Sequence of chain 1.C:
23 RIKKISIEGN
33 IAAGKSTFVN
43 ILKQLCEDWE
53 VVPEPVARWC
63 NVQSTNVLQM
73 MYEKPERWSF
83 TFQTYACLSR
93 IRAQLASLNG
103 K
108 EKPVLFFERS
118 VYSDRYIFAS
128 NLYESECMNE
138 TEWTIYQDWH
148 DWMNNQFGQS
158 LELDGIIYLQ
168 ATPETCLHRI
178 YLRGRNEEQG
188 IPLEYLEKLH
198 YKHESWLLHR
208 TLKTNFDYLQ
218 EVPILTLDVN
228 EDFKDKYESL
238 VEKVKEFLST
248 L

This protein binds this small molecule.
Small molecule (SMILES): Nc1ccn([C@H]2C[C@H](O)[C@@H](CO)O2)c(=O)n1

Binding-site contacts:
Ligand atom C2' contacts residue ILE33 of chain 1.C at 3.6 Å (hydrophobic).
Ligand atom C3' contacts residue TYR74 of chain 1.C at 3.6 Å (hydrophobic).
Ligand atom C4' contacts residue GLU185 of chain 1.C at 3.6 Å.
Ligand atom N4 contacts residue PHE125 of chain 1.C at 4.0 Å.
Ligand atom C2 contacts residue PHE125 of chain 1.C at 3.5 Å (hydrophobic).
Ligand atom O2 contacts residue GLN85 of chain 1.C at 3.4 Å (h-bond).
Ligand atom O5' contacts residue ARG116 of chain 1.C at 3.0 Å (salt-bridge).
Ligand atom C6 contacts residue TRP61 of chain 1.C at 3.8 Å (hydrophobic).
Ligand atom C2 contacts residue PHE84 of chain 1.C at 3.6 Å (hydrophobic).
Ligand atom C5' contacts residue GLU185 of chain 1.C at 3.9 Å.
Ligand atom O4' contacts residue TRP61 of chain 1.C at 3.7 Å.
Ligand atom C5 contacts residue GLU56 of chain 1.C at 3.8 Å.
Ligand atom N3 contacts residue PHE125 of chain 1.C at 3.4 Å.
Ligand atom C6 contacts residue GLU56 of chain 1.C at 3.8 Å.
Ligand atom O4' contacts residue LEU70 of chain 1.C at 3.8 Å.
Ligand atom O2 contacts residue PHE125 of chain 1.C at 3.5 Å.
Ligand atom C5 contacts residue ARG92 of chain 1.C at 3.8 Å.
Ligand atom N3 contacts residue PHE84 of chain 1.C at 3.7 Å.
Ligand atom O3' contacts residue TYR74 of chain 1.C at 2.3 Å (h-bond).
Ligand atom C5' contacts residue GLU56 of chain 1.C at 3.9 Å.
Ligand atom N4 contacts residue ASP121 of chain 1.C at 2.6 Å (salt-bridge).
Ligand atom C3' contacts residue GLU185 of chain 1.C at 3.5 Å.
Ligand atom N1 contacts residue PHE125 of chain 1.C at 4.0 Å.
Ligand atom N4 contacts residue GLN85 of chain 1.C at 3.1 Å (h-bond).
Ligand atom O3' contacts residue ILE33 of chain 1.C at 3.6 Å.
Ligand atom C2' contacts residue PHE125 of chain 1.C at 3.8 Å (hydrophobic).
Ligand atom C4 contacts residue PHE125 of chain 1.C at 3.7 Å (hydrophobic).
Ligand atom C5 contacts residue TRP61 of chain 1.C at 3.9 Å (hydrophobic).
Ligand atom O2 contacts residue PHE84 of chain 1.C at 3.4 Å.
Ligand atom C5 contacts residue ASP121 of chain 1.C at 3.9 Å.
Ligand atom O3' contacts residue GLU185 of chain 1.C at 3.1 Å (salt-bridge).
Ligand atom O5' contacts residue GLU56 of chain 1.C at 2.7 Å (salt-bridge).
Ligand atom N3 contacts residue GLN85 of chain 1.C at 3.0 Å (h-bond).
Ligand atom C4 contacts residue ASP121 of chain 1.C at 3.7 Å.
Ligand atom C2' contacts residue TYR74 of chain 1.C at 3.8 Å (hydrophobic).
Ligand atom C4 contacts residue GLN85 of chain 1.C at 3.7 Å.
Ligand atom O2 contacts residue MET73 of chain 1.C at 3.7 Å.
Ligand atom C6 contacts residue ARG116 of chain 1.C at 3.8 Å.
Ligand atom C3' contacts residue ILE33 of chain 1.C at 3.9 Å (hydrophobic).
Ligand atom C2 contacts residue GLN85 of chain 1.C at 3.7 Å.